A small-molecule ligand and the protein it binds are described below.
Small molecule (SMILES): CC(C)C[C@H](CP(=O)(O)[C@@H](N)CCc1ccccc1)C(=O)N[C@@H](Cc1c[nH]c2ccccc12)C(N)=O

Sequence of chain 1.L:
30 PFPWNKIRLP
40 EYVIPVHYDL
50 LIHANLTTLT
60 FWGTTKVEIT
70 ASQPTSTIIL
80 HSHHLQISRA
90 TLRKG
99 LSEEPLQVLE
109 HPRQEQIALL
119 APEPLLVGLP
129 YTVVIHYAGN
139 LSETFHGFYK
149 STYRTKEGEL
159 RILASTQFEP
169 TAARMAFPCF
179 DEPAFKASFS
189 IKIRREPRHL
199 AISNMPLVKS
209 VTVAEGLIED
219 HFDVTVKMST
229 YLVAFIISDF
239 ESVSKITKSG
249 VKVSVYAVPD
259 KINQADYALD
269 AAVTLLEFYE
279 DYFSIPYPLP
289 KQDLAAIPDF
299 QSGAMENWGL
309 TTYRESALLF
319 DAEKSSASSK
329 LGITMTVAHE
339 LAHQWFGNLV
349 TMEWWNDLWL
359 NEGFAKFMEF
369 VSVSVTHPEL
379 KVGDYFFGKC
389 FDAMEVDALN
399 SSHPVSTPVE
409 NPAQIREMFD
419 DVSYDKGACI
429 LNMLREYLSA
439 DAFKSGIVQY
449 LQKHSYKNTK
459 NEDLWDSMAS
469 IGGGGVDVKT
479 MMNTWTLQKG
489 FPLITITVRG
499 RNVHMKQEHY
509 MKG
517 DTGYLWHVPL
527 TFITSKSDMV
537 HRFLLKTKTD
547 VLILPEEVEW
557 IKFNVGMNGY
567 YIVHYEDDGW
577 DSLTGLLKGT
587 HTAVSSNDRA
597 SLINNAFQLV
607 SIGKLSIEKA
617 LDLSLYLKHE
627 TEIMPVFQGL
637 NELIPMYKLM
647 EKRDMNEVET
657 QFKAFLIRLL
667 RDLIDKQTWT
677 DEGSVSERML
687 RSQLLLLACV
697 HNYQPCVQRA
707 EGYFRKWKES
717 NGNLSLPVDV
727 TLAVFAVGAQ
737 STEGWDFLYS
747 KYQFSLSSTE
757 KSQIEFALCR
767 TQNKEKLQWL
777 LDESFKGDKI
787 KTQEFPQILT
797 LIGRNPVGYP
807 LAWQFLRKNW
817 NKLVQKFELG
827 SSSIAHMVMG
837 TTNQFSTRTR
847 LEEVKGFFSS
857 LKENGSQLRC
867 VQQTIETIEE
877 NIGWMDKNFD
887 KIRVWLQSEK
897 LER

Binding-site contacts:
Ligand atom O1 contacts residue HIS341 of chain 1.L at 3.6 Å.
Ligand atom P1 contacts residue ZN1 of chain 1.VI at 2.9 Å.
Ligand atom C3 contacts residue SER300 of chain 1.L at 2.9 Å.
Ligand atom C26 contacts residue SER828 of chain 1.L at 3.6 Å.
Ligand atom O2 contacts residue TYR422 of chain 1.L at 2.2 Å (h-bond).
Ligand atom C16 contacts residue THR334 of chain 1.L at 3.4 Å.
Ligand atom N3 contacts residue TYR422 of chain 1.L at 3.8 Å.
Ligand atom N1 contacts residue MET303 of chain 1.L at 3.5 Å (h-bond).
Ligand atom N3 contacts residue SER828 of chain 1.L at 3.5 Å (h-bond).
Ligand atom P1 contacts residue ALA302 of chain 1.L at 3.8 Å.
Ligand atom C15 contacts residue GLU367 of chain 1.L at 3.7 Å.
Ligand atom N2 contacts residue TYR422 of chain 1.L at 3.8 Å.
Ligand atom C22 contacts residue SER828 of chain 1.L at 3.5 Å.
Ligand atom O1 contacts residue HIS337 of chain 1.L at 3.5 Å (h-bond).
Ligand atom O3 contacts residue GLY301 of chain 1.L at 2.8 Å (h-bond).
Ligand atom C4 contacts residue SER300 of chain 1.L at 3.5 Å.
Ligand atom C6 contacts residue PHE417 of chain 1.L at 3.7 Å (hydrophobic).
Ligand atom O1 contacts residue ZN1 of chain 1.VI at 2.4 Å.
Ligand atom C3 contacts residue GLN165 of chain 1.L at 3.7 Å.
Ligand atom C25 contacts residue SER828 of chain 1.L at 3.5 Å.
Ligand atom P1 contacts residue TYR422 of chain 1.L at 3.6 Å.
Ligand atom C13 contacts residue GLU338 of chain 1.L at 3.4 Å.
Ligand atom O2 contacts residue ZN1 of chain 1.VI at 2.3 Å.
Ligand atom C9 contacts residue GLU304 of chain 1.L at 3.8 Å.
Ligand atom O1 contacts residue GLU338 of chain 1.L at 3.2 Å (salt-bridge).
Ligand atom O1 contacts residue GLU304 of chain 1.L at 2.9 Å (salt-bridge).
Ligand atom C21 contacts residue TYR422 of chain 1.L at 3.5 Å (hydrophobic).
Ligand atom C23 contacts residue SER828 of chain 1.L at 3.2 Å.
Ligand atom O2 contacts residue GLU360 of chain 1.L at 2.9 Å (salt-bridge).
Ligand atom C24 contacts residue SER828 of chain 1.L at 3.5 Å.
Ligand atom C15 contacts residue HIS337 of chain 1.L at 3.7 Å.
Ligand atom C7 contacts residue PHE417 of chain 1.L at 3.4 Å (hydrophobic).
Ligand atom C11 contacts residue ALA302 of chain 1.L at 3.2 Å (hydrophobic).
Ligand atom C27 contacts residue SER828 of chain 1.L at 3.6 Å.
Ligand atom C1 contacts residue GLU167 of chain 1.L at 3.6 Å.
Ligand atom N1 contacts residue GLU304 of chain 1.L at 2.9 Å (salt-bridge).
Ligand atom C1 contacts residue PHE417 of chain 1.L at 3.8 Å (hydrophobic).
Ligand atom N1 contacts residue GLU167 of chain 1.L at 2.6 Å (salt-bridge).
Ligand atom C9 contacts residue ALA302 of chain 1.L at 3.5 Å (hydrophobic).
Ligand atom O2 contacts residue HIS337 of chain 1.L at 3.8 Å.